Sequence of chain 1.A:
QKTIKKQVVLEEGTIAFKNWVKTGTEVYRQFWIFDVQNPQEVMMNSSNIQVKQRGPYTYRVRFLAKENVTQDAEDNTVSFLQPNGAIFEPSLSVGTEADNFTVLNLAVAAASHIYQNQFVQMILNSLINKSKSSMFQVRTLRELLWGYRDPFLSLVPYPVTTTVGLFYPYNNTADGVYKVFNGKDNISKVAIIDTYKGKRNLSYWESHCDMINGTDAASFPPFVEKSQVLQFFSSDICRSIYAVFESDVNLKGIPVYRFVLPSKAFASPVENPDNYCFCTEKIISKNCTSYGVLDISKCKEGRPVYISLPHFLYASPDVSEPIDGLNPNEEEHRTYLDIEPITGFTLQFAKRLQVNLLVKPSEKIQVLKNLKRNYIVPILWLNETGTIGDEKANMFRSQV

This small molecule binds to this protein.
Small molecule (SMILES): CC(=O)N[C@@H]1[C@@H](O)[C@H](O)[C@@H](CO)O[C@H]1O

Binding-site contacts:
Ligand atom O7 contacts residue ASN235 of chain 1.A at 3.9 Å.
Ligand atom O5 contacts residue MET245 of chain 1.A at 4.2 Å.
Ligand atom C1 contacts residue MET245 of chain 1.A at 4.3 Å (hydrophobic).
Ligand atom N2 contacts residue ARG234 of chain 1.A at 4.3 Å.
Ligand atom C7 contacts residue ASN235 of chain 1.A at 3.8 Å.
Ligand atom C2 contacts residue ASN235 of chain 1.A at 2.5 Å.
Ligand atom C7 contacts residue ARG234 of chain 1.A at 4.3 Å.
Ligand atom C8 contacts residue ARG234 of chain 1.A at 3.7 Å.
Ligand atom O6 contacts residue HIS242 of chain 1.A at 3.3 Å (h-bond).
Ligand atom O5 contacts residue ASN235 of chain 1.A at 2.3 Å (h-bond).
Ligand atom C5 contacts residue MET245 of chain 1.A at 4.5 Å (hydrophobic).
Ligand atom C3 contacts residue ASN235 of chain 1.A at 3.8 Å.
Ligand atom N2 contacts residue ASN235 of chain 1.A at 3.0 Å (h-bond).
Ligand atom C1 contacts residue ASN235 of chain 1.A at 1.4 Å.
Ligand atom C6 contacts residue SER241 of chain 1.A at 4.1 Å.
Ligand atom C4 contacts residue ASN235 of chain 1.A at 4.2 Å.
Ligand atom O6 contacts residue SER241 of chain 1.A at 3.1 Å.
Ligand atom C5 contacts residue ASN235 of chain 1.A at 3.6 Å.